A protein and the small-molecule ligand that binds it are described below.
Small molecule (SMILES): CC(=O)N[C@@H]1[C@@H](O)[C@H](O)[C@@H](CO)O[C@H]1O

Binding-site contacts:
Ligand atom O7 contacts residue TYR127 of chain 3.B at 3.7 Å.
Ligand atom O5 contacts residue ASN126 of chain 3.B at 2.4 Å (h-bond).
Ligand atom O7 contacts residue ASN126 of chain 3.B at 4.0 Å.
Ligand atom C7 contacts residue ASN126 of chain 3.B at 3.6 Å.
Ligand atom C1 contacts residue ASN126 of chain 3.B at 1.4 Å.
Ligand atom C2 contacts residue ASN126 of chain 3.B at 2.4 Å.
Ligand atom N2 contacts residue ASN126 of chain 3.B at 2.8 Å (h-bond).
Ligand atom C8 contacts residue ASN126 of chain 3.B at 4.0 Å.
Ligand atom C8 contacts residue GLU123 of chain 3.B at 3.2 Å.
Ligand atom C8 contacts residue TYR127 of chain 3.B at 4.0 Å (hydrophobic).
Ligand atom C5 contacts residue ASN126 of chain 3.B at 3.6 Å.
Ligand atom C4 contacts residue ASN126 of chain 3.B at 4.1 Å.
Ligand atom C3 contacts residue ASN126 of chain 3.B at 3.7 Å.
Ligand atom C7 contacts residue TYR127 of chain 3.B at 4.2 Å (hydrophobic).

Sequence of chain 3.B:
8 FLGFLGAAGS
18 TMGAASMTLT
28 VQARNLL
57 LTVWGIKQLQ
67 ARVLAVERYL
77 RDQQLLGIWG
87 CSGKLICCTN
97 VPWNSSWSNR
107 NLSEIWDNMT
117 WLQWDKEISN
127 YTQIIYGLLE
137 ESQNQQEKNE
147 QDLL